A protein and the small-molecule ligand that binds it are described below.
Small molecule (SMILES): OCc1ccc(Br)cc1

Sequence of chain 1.C:
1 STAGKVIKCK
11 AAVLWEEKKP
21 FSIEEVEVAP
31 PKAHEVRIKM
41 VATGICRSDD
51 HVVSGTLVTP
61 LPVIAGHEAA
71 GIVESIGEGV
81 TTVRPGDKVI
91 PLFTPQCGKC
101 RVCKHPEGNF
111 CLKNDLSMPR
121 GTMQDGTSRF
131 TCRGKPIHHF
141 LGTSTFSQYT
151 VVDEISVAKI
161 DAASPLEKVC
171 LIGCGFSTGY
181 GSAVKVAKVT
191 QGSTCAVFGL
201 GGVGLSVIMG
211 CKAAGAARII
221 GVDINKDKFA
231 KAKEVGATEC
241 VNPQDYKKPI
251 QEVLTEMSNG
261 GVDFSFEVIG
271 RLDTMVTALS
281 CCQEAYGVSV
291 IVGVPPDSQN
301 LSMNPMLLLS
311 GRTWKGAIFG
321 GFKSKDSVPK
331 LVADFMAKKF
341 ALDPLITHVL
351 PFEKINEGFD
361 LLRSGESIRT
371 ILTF

Binding-site contacts:
Ligand atom C3 contacts residue NAI1 of chain 1.O at 3.7 Å.
Ligand atom C6 contacts residue LEU141 of chain 1.C at 4.1 Å (hydrophobic).
Ligand atom BR4 contacts residue LEU309 of chain 1.D at 3.4 Å.
Ligand atom C7 contacts residue LEU141 of chain 1.C at 4.2 Å (hydrophobic).
Ligand atom C5 contacts residue LEU57 of chain 1.C at 3.8 Å (hydrophobic).
Ligand atom C1 contacts residue LEU141 of chain 1.C at 4.4 Å (hydrophobic).
Ligand atom C1 contacts residue PHE93 of chain 1.C at 3.8 Å (hydrophobic).
Ligand atom C6 contacts residue LEU57 of chain 1.C at 3.8 Å (hydrophobic).
Ligand atom BR4 contacts residue ILE318 of chain 1.C at 4.0 Å.
Ligand atom C3 contacts residue VAL294 of chain 1.C at 3.8 Å (hydrophobic).
Ligand atom C3 contacts residue LEU116 of chain 1.C at 3.8 Å (hydrophobic).
Ligand atom C2 contacts residue NAI1 of chain 1.O at 3.4 Å.
Ligand atom C2 contacts residue LEU116 of chain 1.C at 4.4 Å (hydrophobic).
Ligand atom O1 contacts residue ZN1 of chain 1.M at 2.2 Å.
Ligand atom C1 contacts residue SER48 of chain 1.C at 3.6 Å.
Ligand atom C2 contacts residue VAL294 of chain 1.C at 4.3 Å (hydrophobic).
Ligand atom BR4 contacts residue MET306 of chain 1.D at 4.0 Å.
Ligand atom O1 contacts residue SER48 of chain 1.C at 2.7 Å (h-bond).
Ligand atom C2 contacts residue PHE93 of chain 1.C at 3.5 Å (hydrophobic).
Ligand atom C7 contacts residue HIS67 of chain 1.C at 3.2 Å.
Ligand atom O1 contacts residue HIS67 of chain 1.C at 3.1 Å (h-bond).
Ligand atom C3 contacts residue PHE93 of chain 1.C at 4.4 Å (hydrophobic).
Ligand atom C4 contacts residue LEU116 of chain 1.C at 3.6 Å (hydrophobic).
Ligand atom C5 contacts residue LEU116 of chain 1.C at 3.9 Å (hydrophobic).
Ligand atom C2 contacts residue SER48 of chain 1.C at 4.3 Å.
Ligand atom C7 contacts residue NAI1 of chain 1.O at 4.2 Å.
Ligand atom C7 contacts residue CYS174 of chain 1.C at 4.1 Å (hydrophobic).
Ligand atom C3 contacts residue ILE318 of chain 1.C at 3.9 Å (hydrophobic).
Ligand atom BR4 contacts residue VAL294 of chain 1.C at 3.9 Å.
Ligand atom C7 contacts residue ZN1 of chain 1.M at 3.3 Å.
Ligand atom C5 contacts residue VAL294 of chain 1.C at 4.0 Å (hydrophobic).
Ligand atom C6 contacts residue SER48 of chain 1.C at 3.7 Å.
Ligand atom O1 contacts residue CYS174 of chain 1.C at 3.4 Å (h-bond).
Ligand atom O1 contacts residue CYS46 of chain 1.C at 3.7 Å.
Ligand atom O1 contacts residue NAI1 of chain 1.O at 3.2 Å.
Ligand atom C1 contacts residue NAI1 of chain 1.O at 4.3 Å.
Ligand atom C7 contacts residue PHE93 of chain 1.C at 3.7 Å (hydrophobic).
Ligand atom C7 contacts residue SER48 of chain 1.C at 3.5 Å.
Ligand atom C4 contacts residue VAL294 of chain 1.C at 3.5 Å (hydrophobic).
Ligand atom BR4 contacts residue LEU116 of chain 1.C at 4.0 Å.

Sequence of chain 1.D:
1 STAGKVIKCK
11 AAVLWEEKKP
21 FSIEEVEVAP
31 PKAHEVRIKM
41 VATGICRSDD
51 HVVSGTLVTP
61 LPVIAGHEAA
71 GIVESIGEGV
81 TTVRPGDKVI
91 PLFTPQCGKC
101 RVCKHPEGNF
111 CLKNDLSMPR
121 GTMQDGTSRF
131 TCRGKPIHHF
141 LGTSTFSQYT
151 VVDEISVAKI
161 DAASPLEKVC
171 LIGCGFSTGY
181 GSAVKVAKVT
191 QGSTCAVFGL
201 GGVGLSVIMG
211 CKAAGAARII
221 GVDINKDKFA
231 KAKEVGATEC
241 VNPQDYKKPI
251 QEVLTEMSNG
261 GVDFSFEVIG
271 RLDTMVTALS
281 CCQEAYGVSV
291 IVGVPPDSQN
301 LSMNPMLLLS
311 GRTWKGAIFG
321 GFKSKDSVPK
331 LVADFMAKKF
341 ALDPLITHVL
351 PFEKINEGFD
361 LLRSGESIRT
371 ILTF